Binding-site contacts:
Ligand atom C5 contacts residue ASN339 of chain 1.C at 3.7 Å.
Ligand atom C1 contacts residue ASN339 of chain 1.C at 1.4 Å.
Ligand atom C2 contacts residue ASN339 of chain 1.C at 2.5 Å.
Ligand atom O5 contacts residue ASN339 of chain 1.C at 2.4 Å (h-bond).
Ligand atom N2 contacts residue ASN339 of chain 1.C at 2.9 Å (h-bond).
Ligand atom C4 contacts residue ASN339 of chain 1.C at 4.2 Å.
Ligand atom O6 contacts residue ASN339 of chain 1.C at 3.4 Å (h-bond).
Ligand atom C6 contacts residue ASN339 of chain 1.C at 4.2 Å.
Ligand atom C3 contacts residue ASN339 of chain 1.C at 3.8 Å.
Ligand atom C7 contacts residue ASN339 of chain 1.C at 4.1 Å.

Sequence of chain 1.C:
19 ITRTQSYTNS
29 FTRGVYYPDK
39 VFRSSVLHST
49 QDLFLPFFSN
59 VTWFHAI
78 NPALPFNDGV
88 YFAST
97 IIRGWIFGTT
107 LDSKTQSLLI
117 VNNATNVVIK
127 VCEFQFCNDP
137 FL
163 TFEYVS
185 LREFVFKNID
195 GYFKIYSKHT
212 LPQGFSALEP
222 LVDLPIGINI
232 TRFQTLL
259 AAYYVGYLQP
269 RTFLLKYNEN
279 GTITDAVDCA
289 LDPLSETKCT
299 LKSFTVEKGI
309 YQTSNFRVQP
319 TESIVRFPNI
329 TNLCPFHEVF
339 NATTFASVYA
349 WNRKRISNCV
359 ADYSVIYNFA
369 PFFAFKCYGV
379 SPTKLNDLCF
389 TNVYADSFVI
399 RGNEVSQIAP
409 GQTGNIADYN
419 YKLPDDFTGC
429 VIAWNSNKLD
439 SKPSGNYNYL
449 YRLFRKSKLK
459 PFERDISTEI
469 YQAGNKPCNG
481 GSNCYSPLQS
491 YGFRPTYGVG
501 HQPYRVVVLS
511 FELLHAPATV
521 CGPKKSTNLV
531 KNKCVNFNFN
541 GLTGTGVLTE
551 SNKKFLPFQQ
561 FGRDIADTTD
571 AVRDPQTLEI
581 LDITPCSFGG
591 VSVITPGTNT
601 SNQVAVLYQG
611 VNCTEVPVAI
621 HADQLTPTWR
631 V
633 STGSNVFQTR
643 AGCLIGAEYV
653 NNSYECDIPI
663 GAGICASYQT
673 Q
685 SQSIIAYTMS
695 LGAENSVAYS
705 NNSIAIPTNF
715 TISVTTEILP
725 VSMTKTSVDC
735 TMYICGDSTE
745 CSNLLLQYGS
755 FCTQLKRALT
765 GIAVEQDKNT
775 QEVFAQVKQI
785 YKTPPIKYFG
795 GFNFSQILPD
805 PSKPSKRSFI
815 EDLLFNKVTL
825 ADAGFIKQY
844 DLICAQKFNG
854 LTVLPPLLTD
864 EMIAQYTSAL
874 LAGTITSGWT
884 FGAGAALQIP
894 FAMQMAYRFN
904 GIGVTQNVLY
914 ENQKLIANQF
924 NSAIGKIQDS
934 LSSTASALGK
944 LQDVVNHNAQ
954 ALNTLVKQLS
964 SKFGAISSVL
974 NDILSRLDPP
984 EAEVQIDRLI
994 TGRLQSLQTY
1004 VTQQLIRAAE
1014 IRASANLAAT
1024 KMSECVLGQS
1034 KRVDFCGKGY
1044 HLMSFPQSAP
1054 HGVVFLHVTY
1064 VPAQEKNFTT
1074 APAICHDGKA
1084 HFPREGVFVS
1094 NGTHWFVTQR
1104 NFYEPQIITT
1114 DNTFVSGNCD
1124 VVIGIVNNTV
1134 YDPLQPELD

A small-molecule ligand and the protein it binds are described below.
Small molecule (SMILES): CC(=O)N[C@@H]1[C@@H](O)[C@H](O)[C@@H](CO)O[C@H]1O